Binding-site contacts:
Ligand atom C1 contacts residue ASN71 of chain 1.C at 1.5 Å.
Ligand atom C3 contacts residue HIS70 of chain 1.C at 4.5 Å.
Ligand atom O5 contacts residue HIS70 of chain 1.C at 4.0 Å.
Ligand atom N2 contacts residue ASN71 of chain 1.C at 2.7 Å (h-bond).
Ligand atom C4 contacts residue ASN71 of chain 1.C at 3.0 Å.
Ligand atom C2 contacts residue HIS70 of chain 1.C at 2.9 Å.
Ligand atom C8 contacts residue ALA26 of chain 1.C at 4.0 Å (hydrophobic).
Ligand atom O3 contacts residue HIS70 of chain 1.C at 4.5 Å.
Ligand atom C1 contacts residue HIS70 of chain 1.C at 2.8 Å.
Ligand atom O5 contacts residue ASN71 of chain 1.C at 2.4 Å (h-bond).
Ligand atom C8 contacts residue HIS70 of chain 1.C at 2.8 Å.
Ligand atom O7 contacts residue HIS70 of chain 1.C at 3.9 Å.
Ligand atom N2 contacts residue HIS70 of chain 1.C at 2.8 Å (h-bond).
Ligand atom C3 contacts residue ASN71 of chain 1.C at 3.3 Å.
Ligand atom C7 contacts residue ASN71 of chain 1.C at 3.9 Å.
Ligand atom C6 contacts residue ASN71 of chain 1.C at 4.3 Å.
Ligand atom C7 contacts residue HIS70 of chain 1.C at 3.0 Å.
Ligand atom O4 contacts residue ASN71 of chain 1.C at 2.6 Å (h-bond).
Ligand atom C8 contacts residue PRO27 of chain 1.C at 4.0 Å (hydrophobic).
Ligand atom O3 contacts residue ASN71 of chain 1.C at 4.3 Å.
Ligand atom C2 contacts residue ASN71 of chain 1.C at 2.5 Å.
Ligand atom C5 contacts residue ASN71 of chain 1.C at 2.8 Å.

Sequence of chain 1.C:
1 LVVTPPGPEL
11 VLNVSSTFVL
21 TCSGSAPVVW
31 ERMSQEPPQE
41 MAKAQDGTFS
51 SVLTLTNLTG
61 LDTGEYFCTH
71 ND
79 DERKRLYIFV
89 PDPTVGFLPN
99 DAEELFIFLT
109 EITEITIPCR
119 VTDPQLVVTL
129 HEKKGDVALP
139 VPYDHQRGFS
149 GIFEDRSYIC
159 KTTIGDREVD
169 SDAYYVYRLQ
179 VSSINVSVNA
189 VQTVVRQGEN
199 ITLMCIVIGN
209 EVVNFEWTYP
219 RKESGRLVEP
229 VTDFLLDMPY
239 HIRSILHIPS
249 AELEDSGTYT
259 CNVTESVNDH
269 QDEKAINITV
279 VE

The small molecule below binds the protein below.
Small molecule (SMILES): CC(=O)N[C@@H]1[C@@H](O)[C@H](O)[C@@H](CO)O[C@H]1O